Sequence of chain 1.D:
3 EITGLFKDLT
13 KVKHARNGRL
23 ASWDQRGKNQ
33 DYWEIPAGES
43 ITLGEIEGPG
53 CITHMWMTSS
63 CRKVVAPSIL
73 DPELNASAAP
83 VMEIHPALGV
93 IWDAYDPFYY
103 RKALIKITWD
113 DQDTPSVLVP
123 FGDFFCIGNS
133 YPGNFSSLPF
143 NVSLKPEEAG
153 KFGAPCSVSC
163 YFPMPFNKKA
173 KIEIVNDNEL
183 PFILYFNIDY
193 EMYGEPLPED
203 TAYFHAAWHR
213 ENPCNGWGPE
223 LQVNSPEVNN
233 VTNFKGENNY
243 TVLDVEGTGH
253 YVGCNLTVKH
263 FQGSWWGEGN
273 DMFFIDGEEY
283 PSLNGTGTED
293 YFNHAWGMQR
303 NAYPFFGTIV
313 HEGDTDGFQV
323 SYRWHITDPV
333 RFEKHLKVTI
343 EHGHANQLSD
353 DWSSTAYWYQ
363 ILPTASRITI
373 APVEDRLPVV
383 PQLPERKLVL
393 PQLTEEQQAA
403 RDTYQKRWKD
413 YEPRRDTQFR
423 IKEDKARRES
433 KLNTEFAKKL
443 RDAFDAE

Binding-site contacts:
Ligand atom O3 contacts residue GLY269 of chain 1.A at 3.2 Å (h-bond).
Ligand atom O2 contacts residue TRP267 of chain 1.A at 3.3 Å (h-bond).
Ligand atom C6 contacts residue TRP298 of chain 1.A at 4.0 Å (hydrophobic).
Ligand atom O4 contacts residue ASP292 of chain 1.A at 2.8 Å (salt-bridge).
Ligand atom C4 contacts residue GLU291 of chain 1.A at 3.4 Å.
Ligand atom O4 contacts residue THR288 of chain 1.A at 3.4 Å (h-bond).
Ligand atom C2 contacts residue GLU270 of chain 1.A at 3.7 Å.
Ligand atom O3 contacts residue GLU270 of chain 1.A at 3.3 Å (salt-bridge).
Ligand atom C3 contacts residue GLU291 of chain 1.A at 3.3 Å.
Ligand atom C1 contacts residue GLU270 of chain 1.A at 3.5 Å.
Ligand atom O3 contacts residue TRP267 of chain 1.A at 2.9 Å (h-bond).
Ligand atom O1 contacts residue PRO82 of chain 1.D at 4.0 Å.
Ligand atom O6 contacts residue ASP292 of chain 1.A at 2.7 Å (salt-bridge).
Ligand atom O6 contacts residue GLU291 of chain 1.A at 3.5 Å (salt-bridge).
Ligand atom C2 contacts residue GLU291 of chain 1.A at 3.0 Å.
Ligand atom O2 contacts residue GLY299 of chain 1.A at 3.6 Å (h-bond).
Ligand atom C6 contacts residue TYR187 of chain 1.D at 3.6 Å (hydrophobic).
Ligand atom C5 contacts residue ASP292 of chain 1.A at 4.0 Å.
Ligand atom C4 contacts residue ASP292 of chain 1.A at 3.5 Å.
Ligand atom O4 contacts residue GLU291 of chain 1.A at 4.1 Å.
Ligand atom C6 contacts residue ASP292 of chain 1.A at 3.4 Å.
Ligand atom C3 contacts residue TRP267 of chain 1.A at 4.0 Å (hydrophobic).
Ligand atom O1 contacts residue GLU270 of chain 1.A at 2.4 Å (salt-bridge).
Ligand atom C5 contacts residue GLU291 of chain 1.A at 3.8 Å.
Ligand atom O4 contacts residue TYR187 of chain 1.D at 3.4 Å.
Ligand atom O6 contacts residue THR60 of chain 1.D at 3.7 Å.
Ligand atom O5 contacts residue GLU291 of chain 1.A at 3.1 Å (salt-bridge).
Ligand atom O2 contacts residue GLU291 of chain 1.A at 2.5 Å (salt-bridge).
Ligand atom O4 contacts residue GLY289 of chain 1.A at 3.8 Å.
Ligand atom O5 contacts residue TRP298 of chain 1.A at 3.5 Å.
Ligand atom O6 contacts residue TRP298 of chain 1.A at 3.0 Å (h-bond).
Ligand atom C3 contacts residue GLU270 of chain 1.A at 3.4 Å.
Ligand atom O2 contacts residue GLU270 of chain 1.A at 3.9 Å.
Ligand atom O3 contacts residue GLU291 of chain 1.A at 2.8 Å (salt-bridge).
Ligand atom O2 contacts residue TRP298 of chain 1.A at 3.8 Å.
Ligand atom C1 contacts residue TRP298 of chain 1.A at 4.0 Å (hydrophobic).
Ligand atom C6 contacts residue THR60 of chain 1.D at 3.7 Å.
Ligand atom O1 contacts residue ASN226 of chain 1.A at 3.6 Å.
Ligand atom C5 contacts residue TYR187 of chain 1.D at 3.5 Å (hydrophobic).
Ligand atom O6 contacts residue ALA297 of chain 1.A at 3.3 Å.

This protein binds this small molecule.
Small molecule (SMILES): OC[C@H]1O[C@](O)(CO)[C@@H](O)[C@@H]1O

Sequence of chain 1.A:
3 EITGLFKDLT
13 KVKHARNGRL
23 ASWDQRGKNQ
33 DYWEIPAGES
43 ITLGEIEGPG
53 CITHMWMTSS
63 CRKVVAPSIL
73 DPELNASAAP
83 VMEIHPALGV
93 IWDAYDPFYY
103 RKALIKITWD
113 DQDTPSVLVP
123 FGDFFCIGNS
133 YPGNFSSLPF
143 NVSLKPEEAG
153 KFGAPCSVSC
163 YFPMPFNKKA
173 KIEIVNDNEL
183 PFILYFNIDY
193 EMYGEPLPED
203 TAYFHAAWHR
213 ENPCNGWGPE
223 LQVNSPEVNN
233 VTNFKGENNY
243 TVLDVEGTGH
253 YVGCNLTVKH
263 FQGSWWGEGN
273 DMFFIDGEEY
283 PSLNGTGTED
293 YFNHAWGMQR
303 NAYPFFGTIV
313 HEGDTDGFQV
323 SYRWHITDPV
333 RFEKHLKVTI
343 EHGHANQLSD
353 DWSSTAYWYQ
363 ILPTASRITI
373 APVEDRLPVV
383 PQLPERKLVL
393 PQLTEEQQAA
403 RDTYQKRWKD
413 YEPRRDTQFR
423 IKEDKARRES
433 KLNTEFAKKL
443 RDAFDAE